A protein and the small-molecule ligand that binds it are described below.
Small molecule (SMILES): CC(=O)N[C@@H]1[C@@H](O)[C@H](O)[C@@H](CO)O[C@H]1O

Sequence of chain 1.A:
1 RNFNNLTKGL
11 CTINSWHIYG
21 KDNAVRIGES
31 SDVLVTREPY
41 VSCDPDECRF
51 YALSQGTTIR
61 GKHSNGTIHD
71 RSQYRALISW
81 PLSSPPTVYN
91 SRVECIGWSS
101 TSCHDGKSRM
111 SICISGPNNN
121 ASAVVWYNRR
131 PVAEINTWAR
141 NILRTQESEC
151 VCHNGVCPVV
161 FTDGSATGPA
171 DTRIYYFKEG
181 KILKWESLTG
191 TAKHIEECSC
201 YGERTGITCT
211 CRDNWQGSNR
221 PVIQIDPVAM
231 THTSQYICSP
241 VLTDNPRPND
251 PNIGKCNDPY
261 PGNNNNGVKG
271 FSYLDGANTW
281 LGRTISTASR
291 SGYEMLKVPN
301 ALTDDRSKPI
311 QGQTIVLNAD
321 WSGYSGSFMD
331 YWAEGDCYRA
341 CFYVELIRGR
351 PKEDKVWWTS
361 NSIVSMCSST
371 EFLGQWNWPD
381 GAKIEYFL

Binding-site contacts:
Ligand atom C5 contacts residue ASN5 of chain 1.A at 3.6 Å.
Ligand atom C8 contacts residue PHE3 of chain 1.A at 3.3 Å (hydrophobic).
Ligand atom C3 contacts residue ASN5 of chain 1.A at 3.8 Å.
Ligand atom N2 contacts residue ASN2 of chain 1.A at 3.9 Å.
Ligand atom C1 contacts residue ASN154 of chain 1.A at 4.1 Å.
Ligand atom O5 contacts residue ASN5 of chain 1.A at 2.4 Å (h-bond).
Ligand atom C6 contacts residue ASN154 of chain 1.A at 3.9 Å.
Ligand atom O3 contacts residue ASN2 of chain 1.A at 3.5 Å (h-bond).
Ligand atom C8 contacts residue ASN2 of chain 1.A at 3.7 Å.
Ligand atom C4 contacts residue ASN5 of chain 1.A at 4.2 Å.
Ligand atom C3 contacts residue ASN2 of chain 1.A at 4.4 Å.
Ligand atom C7 contacts residue PHE3 of chain 1.A at 3.5 Å (hydrophobic).
Ligand atom C1 contacts residue ASN5 of chain 1.A at 1.4 Å.
Ligand atom O5 contacts residue ASN154 of chain 1.A at 3.9 Å.
Ligand atom C5 contacts residue ASN154 of chain 1.A at 3.4 Å.
Ligand atom C7 contacts residue ASN2 of chain 1.A at 3.9 Å.
Ligand atom C7 contacts residue ASN5 of chain 1.A at 3.6 Å.
Ligand atom O7 contacts residue ASN5 of chain 1.A at 4.0 Å.
Ligand atom C2 contacts residue ASN5 of chain 1.A at 2.4 Å.
Ligand atom C8 contacts residue ASN5 of chain 1.A at 4.5 Å.
Ligand atom C3 contacts residue PHE3 of chain 1.A at 4.5 Å (hydrophobic).
Ligand atom N2 contacts residue ASN5 of chain 1.A at 2.9 Å (h-bond).
Ligand atom C1 contacts residue PHE3 of chain 1.A at 3.9 Å (hydrophobic).
Ligand atom C4 contacts residue ASN154 of chain 1.A at 4.5 Å.
Ligand atom C2 contacts residue PHE3 of chain 1.A at 3.8 Å (hydrophobic).
Ligand atom N2 contacts residue PHE3 of chain 1.A at 2.8 Å (h-bond).